Sequence of chain 1.A:
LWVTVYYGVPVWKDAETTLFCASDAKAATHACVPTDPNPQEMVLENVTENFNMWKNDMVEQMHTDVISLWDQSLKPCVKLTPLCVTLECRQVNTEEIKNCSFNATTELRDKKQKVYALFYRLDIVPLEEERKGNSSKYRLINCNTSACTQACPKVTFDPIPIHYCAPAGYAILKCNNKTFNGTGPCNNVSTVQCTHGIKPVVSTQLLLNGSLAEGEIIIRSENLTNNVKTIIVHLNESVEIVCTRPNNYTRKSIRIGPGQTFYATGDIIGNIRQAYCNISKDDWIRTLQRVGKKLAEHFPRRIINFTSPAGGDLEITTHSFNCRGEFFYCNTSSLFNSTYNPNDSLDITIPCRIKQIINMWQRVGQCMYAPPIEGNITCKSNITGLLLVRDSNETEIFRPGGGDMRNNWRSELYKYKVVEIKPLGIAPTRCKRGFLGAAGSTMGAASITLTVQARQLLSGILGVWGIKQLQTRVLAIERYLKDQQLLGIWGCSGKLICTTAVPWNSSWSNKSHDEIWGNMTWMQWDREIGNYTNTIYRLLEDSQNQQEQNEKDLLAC

Binding-site contacts:
Ligand atom C7 contacts residue THR273 of chain 1.A at 3.8 Å.
Ligand atom C7 contacts residue ASN271 of chain 1.A at 3.4 Å.
Ligand atom O5 contacts residue ASN271 of chain 1.A at 2.4 Å (h-bond).
Ligand atom O6 contacts residue ASN274 of chain 1.A at 3.1 Å (h-bond).
Ligand atom N2 contacts residue ASN271 of chain 1.A at 2.9 Å (h-bond).
Ligand atom O5 contacts residue ASN274 of chain 1.A at 3.6 Å.
Ligand atom N2 contacts residue THR273 of chain 1.A at 2.9 Å (h-bond).
Ligand atom C2 contacts residue ASN271 of chain 1.A at 2.5 Å.
Ligand atom C1 contacts residue THR273 of chain 1.A at 3.6 Å.
Ligand atom O7 contacts residue ASN271 of chain 1.A at 3.5 Å (h-bond).
Ligand atom C8 contacts residue ASN271 of chain 1.A at 3.7 Å.
Ligand atom C1 contacts residue ASN271 of chain 1.A at 1.5 Å.
Ligand atom C1 contacts residue ASN274 of chain 1.A at 3.9 Å.
Ligand atom C3 contacts residue THR273 of chain 1.A at 3.7 Å.
Ligand atom C2 contacts residue THR273 of chain 1.A at 3.6 Å.
Ligand atom C8 contacts residue THR273 of chain 1.A at 3.9 Å.
Ligand atom C4 contacts residue ASN271 of chain 1.A at 4.3 Å.
Ligand atom C3 contacts residue ASN271 of chain 1.A at 3.7 Å.
Ligand atom O3 contacts residue THR273 of chain 1.A at 4.3 Å.
Ligand atom C5 contacts residue ASN274 of chain 1.A at 4.3 Å.
Ligand atom C6 contacts residue ASN274 of chain 1.A at 4.2 Å.
Ligand atom C5 contacts residue ASN271 of chain 1.A at 3.7 Å.

A protein and the small-molecule ligand that binds it are described below.
Small molecule (SMILES): CC(=O)N[C@H]1[C@H](O[C@H]2[C@H](O)[C@@H](NC(C)=O)CO[C@@H]2CO)O[C@H](CO)[C@@H](O)[C@@H]1O